Sequence of chain 1.A:
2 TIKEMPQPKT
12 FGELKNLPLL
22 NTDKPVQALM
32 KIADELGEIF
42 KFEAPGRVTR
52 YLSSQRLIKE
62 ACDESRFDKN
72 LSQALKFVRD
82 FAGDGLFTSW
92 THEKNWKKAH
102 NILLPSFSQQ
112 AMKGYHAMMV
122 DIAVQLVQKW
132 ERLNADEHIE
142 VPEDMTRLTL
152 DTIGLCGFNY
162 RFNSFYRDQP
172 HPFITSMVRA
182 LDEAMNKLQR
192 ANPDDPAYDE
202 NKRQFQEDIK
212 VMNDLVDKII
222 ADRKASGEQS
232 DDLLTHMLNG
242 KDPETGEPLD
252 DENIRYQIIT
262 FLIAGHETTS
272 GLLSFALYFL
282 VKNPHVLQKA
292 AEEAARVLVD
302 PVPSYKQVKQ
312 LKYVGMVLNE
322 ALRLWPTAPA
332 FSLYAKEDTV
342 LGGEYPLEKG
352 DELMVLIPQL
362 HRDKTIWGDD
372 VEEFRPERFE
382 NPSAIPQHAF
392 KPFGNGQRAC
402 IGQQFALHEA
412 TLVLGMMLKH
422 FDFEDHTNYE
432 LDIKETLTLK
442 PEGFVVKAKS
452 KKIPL

A protein and the small-molecule ligand that binds it are described below.
Small molecule (SMILES): CCC1=C(C)C2=N3->[Mo]45(=O)<-N6=C(C=c7c(CCC(=O)O)c(C)c(n74)=C2)C(CCC(=O)O)=C(C)C6=Cc2c(CC)c(C)c(n25)C=C13

Binding-site contacts:
Ligand atom O contacts residue ALA265 of chain 1.A at 3.5 Å.
Ligand atom C01 contacts residue PRO393 of chain 1.A at 3.5 Å (hydrophobic).
Ligand atom C07 contacts residue GLY395 of chain 1.A at 3.5 Å.
Ligand atom C07 contacts residue PRO393 of chain 1.A at 3.5 Å (hydrophobic).
Ligand atom N31 contacts residue CYS401 of chain 1.A at 3.1 Å.
Ligand atom C39 contacts residue GLY403 of chain 1.A at 3.5 Å.
Ligand atom N14 contacts residue CYS401 of chain 1.A at 3.2 Å (h-bond).
Ligand atom C34 contacts residue LEU87 of chain 1.A at 3.6 Å (hydrophobic).
Ligand atom C05 contacts residue CYS401 of chain 1.A at 3.6 Å (hydrophobic).
Ligand atom C01 contacts residue THR328 of chain 1.A at 3.6 Å.
Ligand atom C29 contacts residue PHE88 of chain 1.A at 3.7 Å (hydrophobic).
Ligand atom C11 contacts residue LYS70 of chain 1.A at 3.3 Å.
Ligand atom N24 contacts residue CYS401 of chain 1.A at 3.2 Å (h-bond).
Ligand atom C11 contacts residue PHE332 of chain 1.A at 3.5 Å (hydrophobic).
Ligand atom MO contacts residue CYS401 of chain 1.A at 2.7 Å.
Ligand atom C02 contacts residue PHE394 of chain 1.A at 3.6 Å (hydrophobic).
Ligand atom C39 contacts residue PHE108 of chain 1.A at 3.2 Å (hydrophobic).
Ligand atom N37 contacts residue CYS401 of chain 1.A at 3.0 Å (h-bond).
Ligand atom C32 contacts residue PHE88 of chain 1.A at 3.6 Å (hydrophobic).
Ligand atom C16 contacts residue THR270 of chain 1.A at 3.5 Å.
Ligand atom C07 contacts residue PHE394 of chain 1.A at 3.7 Å (hydrophobic).
Ligand atom C26 contacts residue ILE402 of chain 1.A at 3.4 Å (hydrophobic).
Ligand atom O35 contacts residue LEU87 of chain 1.A at 3.3 Å (h-bond).
Ligand atom O13 contacts residue LYS70 of chain 1.A at 2.8 Å (salt-bridge).
Ligand atom O12 contacts residue PHE332 of chain 1.A at 3.3 Å.
Ligand atom N37 contacts residue ALA265 of chain 1.A at 3.6 Å.
Ligand atom O35 contacts residue TRP97 of chain 1.A at 3.7 Å.
Ligand atom C19 contacts residue THR270 of chain 1.A at 3.2 Å.
Ligand atom C29 contacts residue CYS401 of chain 1.A at 3.6 Å (hydrophobic).
Ligand atom C21 contacts residue ALA265 of chain 1.A at 3.4 Å (hydrophobic).
Ligand atom C42 contacts residue ALA407 of chain 1.A at 3.6 Å (hydrophobic).
Ligand atom C42 contacts residue PHE394 of chain 1.A at 3.5 Å (hydrophobic).
Ligand atom O35 contacts residue ARG399 of chain 1.A at 2.8 Å (salt-bridge).
Ligand atom C04 contacts residue PRO393 of chain 1.A at 3.5 Å (hydrophobic).
Ligand atom C33 contacts residue ALA400 of chain 1.A at 3.5 Å (hydrophobic).
Ligand atom O36 contacts residue TRP97 of chain 1.A at 2.9 Å (h-bond).
Ligand atom C28 contacts residue CYS401 of chain 1.A at 3.6 Å (hydrophobic).
Ligand atom C30 contacts residue CYS401 of chain 1.A at 3.5 Å (hydrophobic).
Ligand atom O36 contacts residue LEU87 of chain 1.A at 3.7 Å.
Ligand atom C20 contacts residue ALA265 of chain 1.A at 3.6 Å (hydrophobic).